Sequence of chain 1.A:
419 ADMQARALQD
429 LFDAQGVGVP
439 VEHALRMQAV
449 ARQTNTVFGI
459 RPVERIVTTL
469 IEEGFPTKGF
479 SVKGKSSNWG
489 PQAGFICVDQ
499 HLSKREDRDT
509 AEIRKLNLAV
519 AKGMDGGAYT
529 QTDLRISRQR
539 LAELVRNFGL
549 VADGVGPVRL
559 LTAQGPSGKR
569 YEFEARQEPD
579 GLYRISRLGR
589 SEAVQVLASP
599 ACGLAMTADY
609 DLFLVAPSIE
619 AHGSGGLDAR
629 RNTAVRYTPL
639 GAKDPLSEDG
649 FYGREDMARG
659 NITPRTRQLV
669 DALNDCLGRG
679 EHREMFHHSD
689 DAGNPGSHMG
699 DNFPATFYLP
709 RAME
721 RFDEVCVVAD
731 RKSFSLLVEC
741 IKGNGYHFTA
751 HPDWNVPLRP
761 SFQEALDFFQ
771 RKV

The protein below binds the small molecule below.
Small molecule (SMILES): Nc1nc2c(ncn2[C@@H]2O[C@H](CO[P](=O)(O)O[P](=O)(O)OP(=O)(O)O)C[C@H]2O)c(=O)[nH]1

Binding-site contacts:
Ligand atom O3A contacts residue LYS476 of chain 1.A at 3.9 Å.
Ligand atom N3 contacts residue ASN692 of chain 1.A at 3.9 Å.
Ligand atom N2 contacts residue SER687 of chain 1.A at 2.1 Å (h-bond).
Ligand atom O3A contacts residue ARG459 of chain 1.A at 3.6 Å (salt-bridge).
Ligand atom C6 contacts residue ASN692 of chain 1.A at 3.5 Å.
Ligand atom PB contacts residue LYS476 of chain 1.A at 3.8 Å.
Ligand atom C2 contacts residue ASN692 of chain 1.A at 3.6 Å.
Ligand atom C6 contacts residue GLU653 of chain 1.A at 3.7 Å.
Ligand atom C5 contacts residue ASN692 of chain 1.A at 3.5 Å.
Ligand atom N1 contacts residue PHE478 of chain 1.A at 3.9 Å.
Ligand atom N3 contacts residue PHE478 of chain 1.A at 3.4 Å.
Ligand atom O2' contacts residue HIS686 of chain 1.A at 3.9 Å.
Ligand atom N7 contacts residue ASN692 of chain 1.A at 4.0 Å.
Ligand atom PA contacts residue LYS476 of chain 1.A at 3.6 Å.
Ligand atom N2 contacts residue HIS686 of chain 1.A at 3.7 Å.
Ligand atom O2G contacts residue LYS483 of chain 1.A at 4.1 Å.
Ligand atom C6 contacts residue PRO693 of chain 1.A at 3.8 Å (hydrophobic).
Ligand atom N1 contacts residue ASN692 of chain 1.A at 3.7 Å.
Ligand atom C4 contacts residue ASN692 of chain 1.A at 3.7 Å.
Ligand atom N7 contacts residue PHE478 of chain 1.A at 4.1 Å.
Ligand atom C3' contacts residue MG1 of chain 1.P at 3.8 Å.
Ligand atom N2 contacts residue ASN692 of chain 1.A at 3.8 Å.
Ligand atom O1G contacts residue SER484 of chain 1.A at 3.8 Å.
Ligand atom N1 contacts residue SER687 of chain 1.A at 3.3 Å (h-bond).
Ligand atom O2B contacts residue LYS476 of chain 1.A at 2.6 Å (salt-bridge).
Ligand atom O2' contacts residue MG1 of chain 1.P at 3.5 Å.
Ligand atom O6 contacts residue GLU653 of chain 1.A at 2.5 Å (salt-bridge).
Ligand atom O2' contacts residue PHE478 of chain 1.A at 3.6 Å (h-bond).
Ligand atom C5 contacts residue PHE478 of chain 1.A at 3.6 Å (hydrophobic).
Ligand atom N9 contacts residue PHE478 of chain 1.A at 3.9 Å.
Ligand atom O6 contacts residue PRO693 of chain 1.A at 3.2 Å.
Ligand atom C2 contacts residue SER687 of chain 1.A at 3.1 Å.
Ligand atom C4 contacts residue PHE478 of chain 1.A at 3.3 Å (hydrophobic).
Ligand atom O2A contacts residue GLY482 of chain 1.A at 4.0 Å.
Ligand atom C3' contacts residue ASP609 of chain 1.A at 4.0 Å.
Ligand atom O1A contacts residue LYS483 of chain 1.A at 4.0 Å.
Ligand atom C6 contacts residue PHE478 of chain 1.A at 3.9 Å (hydrophobic).
Ligand atom O2G contacts residue SER484 of chain 1.A at 3.5 Å (h-bond).
Ligand atom C2 contacts residue PHE478 of chain 1.A at 3.6 Å (hydrophobic).
Ligand atom O2A contacts residue LYS476 of chain 1.A at 2.4 Å (salt-bridge).